Sequence of chain 2.A:
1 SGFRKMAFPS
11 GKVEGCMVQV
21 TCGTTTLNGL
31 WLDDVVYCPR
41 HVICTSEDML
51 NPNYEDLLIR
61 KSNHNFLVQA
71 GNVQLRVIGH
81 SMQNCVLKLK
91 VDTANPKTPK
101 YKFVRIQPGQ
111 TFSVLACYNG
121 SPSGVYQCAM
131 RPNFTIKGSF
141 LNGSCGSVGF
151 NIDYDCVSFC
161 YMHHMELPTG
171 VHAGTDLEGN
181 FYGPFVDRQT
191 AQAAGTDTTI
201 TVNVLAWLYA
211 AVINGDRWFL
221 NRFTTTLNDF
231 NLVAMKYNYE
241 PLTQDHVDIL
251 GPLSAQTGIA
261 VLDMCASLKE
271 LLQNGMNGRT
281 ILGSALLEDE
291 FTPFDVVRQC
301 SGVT

Binding-site contacts:
Ligand atom C6 contacts residue MET165 of chain 2.A at 3.5 Å (hydrophobic).
Ligand atom C6 contacts residue HIS41 of chain 2.A at 3.8 Å.
Ligand atom C contacts residue HIS164 of chain 2.A at 3.6 Å.
Ligand atom C4 contacts residue HIS41 of chain 2.A at 3.1 Å.
Ligand atom C6 contacts residue HIS164 of chain 2.A at 3.5 Å.
Ligand atom C1 contacts residue CYS145 of chain 2.A at 2.8 Å (hydrophobic).
Ligand atom C1 contacts residue GLY143 of chain 2.A at 3.8 Å.
Ligand atom C5 contacts residue HIS164 of chain 2.A at 3.7 Å.
Ligand atom C8 contacts residue ARG188 of chain 2.A at 3.7 Å.
Ligand atom C7 contacts residue ASP187 of chain 2.A at 3.7 Å.
Ligand atom N contacts residue HIS41 of chain 2.A at 3.9 Å.
Ligand atom O contacts residue ASN142 of chain 2.A at 3.8 Å.
Ligand atom C1 contacts residue SER144 of chain 2.A at 4.1 Å.
Ligand atom C7 contacts residue ARG188 of chain 2.A at 3.4 Å.
Ligand atom C2 contacts residue HIS41 of chain 2.A at 4.0 Å.
Ligand atom C4 contacts residue HIS164 of chain 2.A at 3.3 Å.
Ligand atom C7 contacts residue MET49 of chain 2.A at 4.3 Å (hydrophobic).
Ligand atom C9 contacts residue GLN189 of chain 2.A at 3.7 Å.
Ligand atom C10 contacts residue MET49 of chain 2.A at 3.6 Å (hydrophobic).
Ligand atom C contacts residue CYS145 of chain 2.A at 1.8 Å (hydrophobic).
Ligand atom C3 contacts residue HIS41 of chain 2.A at 3.8 Å.
Ligand atom O contacts residue GLY143 of chain 2.A at 2.9 Å (h-bond).
Ligand atom N1 contacts residue CYS145 of chain 2.A at 3.8 Å.
Ligand atom S contacts residue MET49 of chain 2.A at 4.0 Å.
Ligand atom C7 contacts residue MET165 of chain 2.A at 3.3 Å (hydrophobic).
Ligand atom O contacts residue CYS145 of chain 2.A at 2.8 Å (h-bond).
Ligand atom C9 contacts residue MET49 of chain 2.A at 3.7 Å (hydrophobic).
Ligand atom C5 contacts residue MET49 of chain 2.A at 4.0 Å (hydrophobic).
Ligand atom N contacts residue GLY143 of chain 2.A at 4.1 Å.
Ligand atom N contacts residue CYS145 of chain 2.A at 3.3 Å.
Ligand atom N1 contacts residue HIS41 of chain 2.A at 3.2 Å (h-bond).
Ligand atom C4 contacts residue CYS145 of chain 2.A at 4.1 Å (hydrophobic).
Ligand atom O contacts residue LEU141 of chain 2.A at 3.9 Å.
Ligand atom C contacts residue HIS41 of chain 2.A at 4.1 Å.
Ligand atom O contacts residue SER144 of chain 2.A at 2.9 Å (h-bond).
Ligand atom O1 contacts residue ASN142 of chain 2.A at 3.9 Å.
Ligand atom C8 contacts residue GLN189 of chain 2.A at 3.8 Å.
Ligand atom C7 contacts residue GLN189 of chain 2.A at 4.3 Å.
Ligand atom C8 contacts residue MET165 of chain 2.A at 3.7 Å (hydrophobic).
Ligand atom C5 contacts residue HIS41 of chain 2.A at 3.9 Å.

This protein binds this small molecule.
Small molecule (SMILES): CC(=O)NNC(=O)c1cc2c(s1)CCCC2